Binding-site contacts:
Ligand atom C03 contacts residue MN1 of chain 1.L at 4.1 Å.
Ligand atom P02 contacts residue ASP187 of chain 1.C at 3.2 Å.
Ligand atom N18 contacts residue VAL113 of chain 1.C at 4.1 Å.
Ligand atom O21 contacts residue ARG74 of chain 1.C at 2.3 Å (salt-bridge).
Ligand atom N18 contacts residue ASP112 of chain 1.C at 3.6 Å (salt-bridge).
Ligand atom N14 contacts residue ARG74 of chain 1.C at 4.2 Å.
Ligand atom P02 contacts residue ALA116 of chain 1.C at 3.8 Å.
Ligand atom C26 contacts residue ARG74 of chain 1.C at 3.4 Å.
Ligand atom C05 contacts residue TYR117 of chain 1.C at 4.1 Å (hydrophobic).
Ligand atom C03 contacts residue ASP187 of chain 1.C at 3.3 Å.
Ligand atom C15 contacts residue ARG74 of chain 1.C at 4.2 Å.
Ligand atom C11 contacts residue LEU76 of chain 1.C at 4.3 Å (hydrophobic).
Ligand atom C23 contacts residue ARG74 of chain 1.C at 4.2 Å.
Ligand atom N12 contacts residue LEU76 of chain 1.C at 3.7 Å.
Ligand atom C06 contacts residue GLN153 of chain 1.C at 3.6 Å.
Ligand atom C13 contacts residue LEU76 of chain 1.C at 4.0 Å (hydrophobic).
Ligand atom O27 contacts residue ASP187 of chain 1.C at 1.9 Å (salt-bridge).
Ligand atom C13 contacts residue ARG74 of chain 1.C at 4.2 Å.
Ligand atom N18 contacts residue MN1 of chain 1.L at 3.2 Å.
Ligand atom N18 contacts residue ASP187 of chain 1.C at 4.0 Å.
Ligand atom O27 contacts residue ALA116 of chain 1.C at 3.3 Å.
Ligand atom N16 contacts residue ARG74 of chain 1.C at 3.9 Å.
Ligand atom O27 contacts residue VAL113 of chain 1.C at 2.2 Å (h-bond).
Ligand atom C07 contacts residue TYR117 of chain 1.C at 4.1 Å (hydrophobic).
Ligand atom O21 contacts residue LYS67 of chain 1.C at 4.0 Å.
Ligand atom C24 contacts residue ARG74 of chain 1.C at 3.7 Å.
Ligand atom N10 contacts residue TYR117 of chain 1.C at 4.0 Å.
Ligand atom P02 contacts residue VAL113 of chain 1.C at 3.5 Å.
Ligand atom O01 contacts residue ALA116 of chain 1.C at 3.4 Å (h-bond).
Ligand atom P02 contacts residue ASP115 of chain 1.C at 4.1 Å.
Ligand atom C06 contacts residue TYR117 of chain 1.C at 3.5 Å (hydrophobic).
Ligand atom N14 contacts residue LEU76 of chain 1.C at 4.1 Å.
Ligand atom O22 contacts residue ARG74 of chain 1.C at 3.1 Å (salt-bridge).
Ligand atom S25 contacts residue ARG74 of chain 1.C at 3.4 Å (salt-bridge).
Ligand atom O27 contacts residue ASP115 of chain 1.C at 3.9 Å.
Ligand atom P02 contacts residue MN1 of chain 1.L at 3.2 Å.
Ligand atom C20 contacts residue ARG74 of chain 1.C at 3.3 Å.
Ligand atom O01 contacts residue ASP115 of chain 1.C at 3.6 Å.
Ligand atom O27 contacts residue MN1 of chain 1.L at 2.1 Å.
Ligand atom O27 contacts residue ASP112 of chain 1.C at 3.8 Å.

Sequence of chain 1.C:
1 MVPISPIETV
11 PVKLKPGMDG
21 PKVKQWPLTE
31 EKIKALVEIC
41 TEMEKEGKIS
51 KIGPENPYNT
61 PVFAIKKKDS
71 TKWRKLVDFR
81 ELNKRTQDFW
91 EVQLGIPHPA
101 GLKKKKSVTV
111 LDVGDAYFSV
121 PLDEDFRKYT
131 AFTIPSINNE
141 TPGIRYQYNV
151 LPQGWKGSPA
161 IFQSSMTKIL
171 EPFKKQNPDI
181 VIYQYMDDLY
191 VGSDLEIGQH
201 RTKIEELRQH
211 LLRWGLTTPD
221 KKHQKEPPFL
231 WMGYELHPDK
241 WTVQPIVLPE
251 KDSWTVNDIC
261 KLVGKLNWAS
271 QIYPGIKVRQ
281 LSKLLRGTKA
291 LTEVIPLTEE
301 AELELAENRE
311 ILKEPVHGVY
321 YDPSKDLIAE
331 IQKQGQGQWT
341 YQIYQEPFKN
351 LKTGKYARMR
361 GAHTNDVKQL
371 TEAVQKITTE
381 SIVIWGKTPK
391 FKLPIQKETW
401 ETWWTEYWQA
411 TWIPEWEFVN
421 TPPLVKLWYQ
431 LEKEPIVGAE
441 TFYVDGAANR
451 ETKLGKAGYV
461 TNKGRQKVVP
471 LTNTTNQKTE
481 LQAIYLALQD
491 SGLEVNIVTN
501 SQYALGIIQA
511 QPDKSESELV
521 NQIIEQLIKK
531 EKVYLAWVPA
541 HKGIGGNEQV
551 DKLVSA

A protein and the small-molecule ligand that binds it are described below.
Small molecule (SMILES): CSCC[C@H](NP(=O)(O)CO[C@H](C)Cn1cnc2c(N)ncnc21)C(=O)O